Binding-site contacts:
Ligand atom O2P contacts residue THR53 of chain 1.C at 2.9 Å (h-bond).
Ligand atom O3 contacts residue ARG105 of chain 1.C at 3.3 Å (salt-bridge).
Ligand atom O1 contacts residue GLN137 of chain 1.C at 3.7 Å.
Ligand atom O3 contacts residue ARG167 of chain 1.C at 2.7 Å (salt-bridge).
Ligand atom O1P contacts residue SER52 of chain 1.C at 3.7 Å.
Ligand atom P contacts residue ARG54 of chain 1.C at 3.7 Å.
Ligand atom C4 contacts residue ARG167 of chain 1.C at 3.5 Å.
Ligand atom P contacts residue ARG105 of chain 1.C at 3.7 Å.
Ligand atom O2 contacts residue HIS134 of chain 1.C at 3.5 Å.
Ligand atom O1P contacts residue ARG105 of chain 1.C at 2.8 Å (salt-bridge).
Ligand atom O2P contacts residue SER80 of chain 3.C at 2.9 Å (h-bond).
Ligand atom C3 contacts residue THR168 of chain 1.C at 3.6 Å.
Ligand atom C1P contacts residue ARG54 of chain 1.C at 3.4 Å.
Ligand atom C5 contacts residue LEU267 of chain 1.C at 3.6 Å (hydrophobic).
Ligand atom O5 contacts residue ARG229 of chain 1.C at 2.9 Å (salt-bridge).
Ligand atom O2P contacts residue ARG54 of chain 1.C at 2.9 Å (salt-bridge).
Ligand atom O3P contacts residue THR55 of chain 1.C at 2.7 Å (h-bond).
Ligand atom O1P contacts residue LYS84 of chain 3.C at 2.8 Å (salt-bridge).
Ligand atom O3P contacts residue ARG105 of chain 1.C at 3.4 Å (salt-bridge).
Ligand atom P contacts residue THR53 of chain 1.C at 3.6 Å.
Ligand atom O3P contacts residue ARG54 of chain 1.C at 3.4 Å (salt-bridge).
Ligand atom O3 contacts residue LYS84 of chain 3.C at 2.9 Å (salt-bridge).
Ligand atom C5 contacts residue ARG229 of chain 1.C at 3.5 Å.
Ligand atom O4 contacts residue ARG229 of chain 1.C at 2.8 Å (salt-bridge).
Ligand atom O3P contacts residue THR53 of chain 1.C at 3.5 Å (h-bond).
Ligand atom O4 contacts residue LYS84 of chain 3.C at 2.9 Å (salt-bridge).
Ligand atom O1 contacts residue THR55 of chain 1.C at 3.0 Å (h-bond).
Ligand atom O1 contacts residue ARG105 of chain 1.C at 2.9 Å (salt-bridge).
Ligand atom C2 contacts residue THR168 of chain 1.C at 3.7 Å.
Ligand atom C1P contacts residue LEU267 of chain 1.C at 3.3 Å (hydrophobic).
Ligand atom C3 contacts residue LEU267 of chain 1.C at 3.6 Å (hydrophobic).
Ligand atom O2 contacts residue ARG167 of chain 1.C at 2.6 Å (salt-bridge).
Ligand atom N2 contacts residue LEU267 of chain 1.C at 2.8 Å (h-bond).
Ligand atom C5 contacts residue GLN231 of chain 1.C at 3.5 Å.
Ligand atom C1 contacts residue LEU267 of chain 1.C at 3.5 Å (hydrophobic).
Ligand atom O3P contacts residue SER52 of chain 1.C at 2.6 Å (h-bond).
Ligand atom P contacts residue SER80 of chain 3.C at 3.7 Å.
Ligand atom O1 contacts residue HIS134 of chain 1.C at 2.8 Å (h-bond).
Ligand atom O1P contacts residue SER80 of chain 3.C at 3.2 Å (h-bond).
Ligand atom O5 contacts residue GLN231 of chain 1.C at 2.9 Å (h-bond).

A protein and the small-molecule ligand that binds it are described below.
Small molecule (SMILES): O=C(O)C[C@H](NC(=O)CP(=O)(O)O)C(=O)O

Sequence of chain 3.C:
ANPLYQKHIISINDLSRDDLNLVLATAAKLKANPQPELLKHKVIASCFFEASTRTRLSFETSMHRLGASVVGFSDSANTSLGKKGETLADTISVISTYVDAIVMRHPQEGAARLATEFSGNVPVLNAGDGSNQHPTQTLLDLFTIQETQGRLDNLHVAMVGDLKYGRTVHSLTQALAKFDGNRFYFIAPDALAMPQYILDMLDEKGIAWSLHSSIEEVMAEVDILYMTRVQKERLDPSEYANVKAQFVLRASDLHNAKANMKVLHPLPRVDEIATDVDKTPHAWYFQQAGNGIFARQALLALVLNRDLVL

Sequence of chain 1.C:
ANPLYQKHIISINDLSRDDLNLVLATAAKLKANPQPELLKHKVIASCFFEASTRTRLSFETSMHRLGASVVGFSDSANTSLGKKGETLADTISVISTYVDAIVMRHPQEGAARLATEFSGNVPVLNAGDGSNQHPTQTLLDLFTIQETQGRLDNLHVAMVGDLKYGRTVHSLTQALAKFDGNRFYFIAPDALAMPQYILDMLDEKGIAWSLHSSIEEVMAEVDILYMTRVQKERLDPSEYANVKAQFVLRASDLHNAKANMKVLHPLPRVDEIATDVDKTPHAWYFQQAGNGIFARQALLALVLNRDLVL